Binding-site contacts:
Ligand atom C5 contacts residue ASN590 of chain 1.D at 3.7 Å.
Ligand atom O6 contacts residue THR294 of chain 1.D at 4.0 Å.
Ligand atom C7 contacts residue ASN590 of chain 1.D at 4.3 Å.
Ligand atom C3 contacts residue ASN590 of chain 1.D at 3.9 Å.
Ligand atom C4 contacts residue ASN590 of chain 1.D at 4.3 Å.
Ligand atom C1 contacts residue ASN590 of chain 1.D at 1.4 Å.
Ligand atom O5 contacts residue ASN590 of chain 1.D at 2.4 Å (h-bond).
Ligand atom C2 contacts residue ASN590 of chain 1.D at 2.6 Å.
Ligand atom N2 contacts residue ASN590 of chain 1.D at 3.0 Å (h-bond).

This small molecule binds to this protein.
Small molecule (SMILES): CC(=O)N[C@@H]1[C@@H](O)[C@H](O)[C@@H](CO)O[C@H]1O

Sequence of chain 1.D:
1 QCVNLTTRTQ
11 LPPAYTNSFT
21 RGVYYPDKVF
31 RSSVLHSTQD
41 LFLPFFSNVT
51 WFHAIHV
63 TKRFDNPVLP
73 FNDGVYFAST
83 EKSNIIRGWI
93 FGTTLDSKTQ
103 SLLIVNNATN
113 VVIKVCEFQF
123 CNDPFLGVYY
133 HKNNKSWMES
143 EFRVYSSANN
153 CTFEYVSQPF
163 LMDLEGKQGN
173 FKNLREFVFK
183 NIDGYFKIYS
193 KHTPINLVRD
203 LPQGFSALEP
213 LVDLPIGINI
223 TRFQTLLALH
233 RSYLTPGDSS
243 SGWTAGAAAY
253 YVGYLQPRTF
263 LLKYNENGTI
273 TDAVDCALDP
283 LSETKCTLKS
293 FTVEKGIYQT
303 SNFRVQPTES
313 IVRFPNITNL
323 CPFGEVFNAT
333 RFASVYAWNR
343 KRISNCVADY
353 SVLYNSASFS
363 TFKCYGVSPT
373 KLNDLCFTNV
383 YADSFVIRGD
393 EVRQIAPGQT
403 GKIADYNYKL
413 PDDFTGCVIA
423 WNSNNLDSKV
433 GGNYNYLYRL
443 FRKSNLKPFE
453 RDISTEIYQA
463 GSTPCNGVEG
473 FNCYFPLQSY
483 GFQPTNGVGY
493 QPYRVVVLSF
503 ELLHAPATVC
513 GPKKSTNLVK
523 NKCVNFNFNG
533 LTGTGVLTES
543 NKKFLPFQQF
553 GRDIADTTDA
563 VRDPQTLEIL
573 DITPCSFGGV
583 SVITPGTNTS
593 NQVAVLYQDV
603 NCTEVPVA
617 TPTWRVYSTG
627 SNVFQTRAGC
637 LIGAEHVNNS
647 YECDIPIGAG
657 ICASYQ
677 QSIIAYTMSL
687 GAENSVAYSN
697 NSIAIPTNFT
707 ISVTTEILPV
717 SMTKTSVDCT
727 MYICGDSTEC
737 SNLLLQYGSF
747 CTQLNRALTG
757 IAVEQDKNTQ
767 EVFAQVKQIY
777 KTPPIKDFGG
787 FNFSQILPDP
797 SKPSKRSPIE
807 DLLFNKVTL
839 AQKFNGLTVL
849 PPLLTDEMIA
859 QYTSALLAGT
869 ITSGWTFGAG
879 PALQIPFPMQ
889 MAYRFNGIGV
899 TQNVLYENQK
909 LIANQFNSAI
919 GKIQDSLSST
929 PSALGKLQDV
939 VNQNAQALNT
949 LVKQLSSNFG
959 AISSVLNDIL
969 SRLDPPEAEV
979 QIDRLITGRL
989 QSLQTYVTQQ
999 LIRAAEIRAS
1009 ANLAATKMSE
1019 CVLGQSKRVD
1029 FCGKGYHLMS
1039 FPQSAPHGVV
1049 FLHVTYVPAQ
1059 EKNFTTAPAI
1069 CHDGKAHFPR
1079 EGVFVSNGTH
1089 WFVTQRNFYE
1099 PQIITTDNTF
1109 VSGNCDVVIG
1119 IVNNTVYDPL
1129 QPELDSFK